Binding-site contacts:
Ligand atom P contacts residue ASN170 of chain 2.B at 3.5 Å.
Ligand atom C3' contacts residue ASN184 of chain 2.B at 3.6 Å.
Ligand atom OP3 contacts residue GLU54 of chain 2.B at 3.4 Å (salt-bridge).
Ligand atom C5' contacts residue TRP238 of chain 2.B at 3.6 Å (hydrophobic).
Ligand atom C1' contacts residue ASN170 of chain 2.B at 3.6 Å.
Ligand atom C5' contacts residue MET229 of chain 2.B at 3.3 Å (hydrophobic).
Ligand atom C1' contacts residue ALA188 of chain 2.B at 3.3 Å (hydrophobic).
Ligand atom C1' contacts residue ASN132 of chain 2.B at 3.7 Å.
Ligand atom OP3 contacts residue ASN170 of chain 2.B at 3.6 Å.
Ligand atom P contacts residue MG1 of chain 1.F at 3.4 Å.
Ligand atom OP1 contacts residue LYS234 of chain 2.B at 2.6 Å (salt-bridge).
Ligand atom OP3 contacts residue ASP168 of chain 2.B at 3.6 Å.
Ligand atom C5' contacts residue VAL236 of chain 2.B at 3.5 Å (hydrophobic).
Ligand atom OP3 contacts residue MG1 of chain 1.F at 3.6 Å.
Ligand atom O4' contacts residue ASN132 of chain 2.B at 2.8 Å (h-bond).
Ligand atom O4' contacts residue ASN170 of chain 2.B at 3.1 Å (h-bond).
Ligand atom OP2 contacts residue ASN180 of chain 2.B at 2.9 Å (h-bond).
Ligand atom OP2 contacts residue ASP168 of chain 2.B at 2.5 Å (salt-bridge).
Ligand atom O5' contacts residue VAL236 of chain 2.B at 3.2 Å.
Ligand atom N4 contacts residue ARG135 of chain 2.B at 3.5 Å.
Ligand atom C5' contacts residue ASN170 of chain 2.B at 3.7 Å.
Ligand atom O5' contacts residue ASN170 of chain 2.B at 3.4 Å (h-bond).
Ligand atom OP3 contacts residue TYR129 of chain 2.B at 2.7 Å (h-bond).
Ligand atom O2 contacts residue MET228 of chain 2.B at 3.2 Å.
Ligand atom OP1 contacts residue GLU54 of chain 2.B at 3.0 Å (salt-bridge).
Ligand atom OP2 contacts residue ASN184 of chain 2.B at 2.9 Å (h-bond).
Ligand atom P contacts residue ASP168 of chain 2.B at 3.3 Å.
Ligand atom OP2 contacts residue ASN170 of chain 2.B at 2.8 Å (h-bond).
Ligand atom OP1 contacts residue TRP238 of chain 2.B at 3.0 Å (h-bond).
Ligand atom OP1 contacts residue HIS267 of chain 2.B at 2.8 Å (h-bond).
Ligand atom C5 contacts residue ASN187 of chain 2.B at 3.6 Å.
Ligand atom P contacts residue HIS267 of chain 2.B at 3.6 Å.
Ligand atom OP1 contacts residue ASN26 of chain 2.B at 3.7 Å.
Ligand atom C2' contacts residue ASN184 of chain 2.B at 3.1 Å.
Ligand atom C6 contacts residue ASN187 of chain 2.B at 3.4 Å.
Ligand atom O4' contacts residue MET228 of chain 2.B at 3.1 Å.
Ligand atom OP1 contacts residue MG1 of chain 1.F at 2.2 Å.
Ligand atom O5' contacts residue ASN180 of chain 2.B at 3.4 Å (h-bond).
Ligand atom OP2 contacts residue HIS267 of chain 2.B at 3.3 Å.
Ligand atom OP2 contacts residue LEU240 of chain 2.B at 3.6 Å.

Sequence of chain 2.B:
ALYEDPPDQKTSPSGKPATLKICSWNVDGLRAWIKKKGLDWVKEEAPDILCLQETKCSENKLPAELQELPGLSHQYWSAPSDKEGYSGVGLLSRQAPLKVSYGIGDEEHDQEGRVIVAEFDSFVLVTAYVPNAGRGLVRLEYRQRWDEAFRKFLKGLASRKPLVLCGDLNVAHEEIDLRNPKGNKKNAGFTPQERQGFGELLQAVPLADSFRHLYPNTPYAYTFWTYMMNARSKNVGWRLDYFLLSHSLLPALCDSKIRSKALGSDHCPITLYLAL

The small molecule below binds the protein below.
Small molecule (SMILES): Cc1cn([C@H]2C[C@H](O[P](=O)(O)OC[C@H]3O[C@@H](n4cnc5c(=O)nc(N)[nH]c54)C[C@@H]3O[P](=O)(O)OC[C@H]3O[C@@H](n4ccc(N)nc4=O)C[C@@H]3O)[C@@H](CO[P](=O)(O)O[C@H]3C[C@H](n4cnc5c(N)ncnc54)O[C@@H]3CO[P](=O)(O)O[C@H]3C[C@H](n4cnc5c(=O)nc(N)[nH]c54)O[C@@H]3CO[P](=O)(O)O[C@H]3C[C@H](n4ccc(N)nc4=O)O[C@@H]3CO[P](=O)(O)O[C@H]3CCO[C@@H]3COP(=O)(O)O)O2)c(=O)[nH]c1=O